The small molecule below binds the protein below.
Small molecule (SMILES): CC(=O)N[C@@H]1[C@@H](O)[C@H](O)[C@@H](CO)O[C@H]1O

Binding-site contacts:
Ligand atom O5 contacts residue ASN714 of chain 1.A at 2.4 Å (h-bond).
Ligand atom C4 contacts residue ASN714 of chain 1.A at 4.2 Å.
Ligand atom O7 contacts residue ASN916 of chain 1.A at 4.3 Å.
Ligand atom C1 contacts residue GLN1068 of chain 1.A at 4.4 Å.
Ligand atom C3 contacts residue ASN714 of chain 1.A at 3.8 Å.
Ligand atom C2 contacts residue ASN714 of chain 1.A at 2.4 Å.
Ligand atom O7 contacts residue LEU919 of chain 1.A at 3.5 Å.
Ligand atom C5 contacts residue ASN714 of chain 1.A at 3.7 Å.
Ligand atom C1 contacts residue ASN714 of chain 1.A at 1.4 Å.
Ligand atom N2 contacts residue ASN714 of chain 1.A at 2.9 Å (h-bond).
Ligand atom C6 contacts residue GLN923 of chain 1.A at 4.2 Å.
Ligand atom O6 contacts residue GLN923 of chain 1.A at 3.4 Å (h-bond).
Ligand atom O7 contacts residue ASN714 of chain 1.A at 3.2 Å (h-bond).
Ligand atom C7 contacts residue LEU919 of chain 1.A at 4.5 Å (hydrophobic).
Ligand atom C5 contacts residue GLN923 of chain 1.A at 4.4 Å.
Ligand atom C7 contacts residue ASN714 of chain 1.A at 3.5 Å.
Ligand atom C8 contacts residue ASN714 of chain 1.A at 4.3 Å.
Ligand atom O5 contacts residue GLN1068 of chain 1.A at 4.2 Å.

Sequence of chain 1.A:
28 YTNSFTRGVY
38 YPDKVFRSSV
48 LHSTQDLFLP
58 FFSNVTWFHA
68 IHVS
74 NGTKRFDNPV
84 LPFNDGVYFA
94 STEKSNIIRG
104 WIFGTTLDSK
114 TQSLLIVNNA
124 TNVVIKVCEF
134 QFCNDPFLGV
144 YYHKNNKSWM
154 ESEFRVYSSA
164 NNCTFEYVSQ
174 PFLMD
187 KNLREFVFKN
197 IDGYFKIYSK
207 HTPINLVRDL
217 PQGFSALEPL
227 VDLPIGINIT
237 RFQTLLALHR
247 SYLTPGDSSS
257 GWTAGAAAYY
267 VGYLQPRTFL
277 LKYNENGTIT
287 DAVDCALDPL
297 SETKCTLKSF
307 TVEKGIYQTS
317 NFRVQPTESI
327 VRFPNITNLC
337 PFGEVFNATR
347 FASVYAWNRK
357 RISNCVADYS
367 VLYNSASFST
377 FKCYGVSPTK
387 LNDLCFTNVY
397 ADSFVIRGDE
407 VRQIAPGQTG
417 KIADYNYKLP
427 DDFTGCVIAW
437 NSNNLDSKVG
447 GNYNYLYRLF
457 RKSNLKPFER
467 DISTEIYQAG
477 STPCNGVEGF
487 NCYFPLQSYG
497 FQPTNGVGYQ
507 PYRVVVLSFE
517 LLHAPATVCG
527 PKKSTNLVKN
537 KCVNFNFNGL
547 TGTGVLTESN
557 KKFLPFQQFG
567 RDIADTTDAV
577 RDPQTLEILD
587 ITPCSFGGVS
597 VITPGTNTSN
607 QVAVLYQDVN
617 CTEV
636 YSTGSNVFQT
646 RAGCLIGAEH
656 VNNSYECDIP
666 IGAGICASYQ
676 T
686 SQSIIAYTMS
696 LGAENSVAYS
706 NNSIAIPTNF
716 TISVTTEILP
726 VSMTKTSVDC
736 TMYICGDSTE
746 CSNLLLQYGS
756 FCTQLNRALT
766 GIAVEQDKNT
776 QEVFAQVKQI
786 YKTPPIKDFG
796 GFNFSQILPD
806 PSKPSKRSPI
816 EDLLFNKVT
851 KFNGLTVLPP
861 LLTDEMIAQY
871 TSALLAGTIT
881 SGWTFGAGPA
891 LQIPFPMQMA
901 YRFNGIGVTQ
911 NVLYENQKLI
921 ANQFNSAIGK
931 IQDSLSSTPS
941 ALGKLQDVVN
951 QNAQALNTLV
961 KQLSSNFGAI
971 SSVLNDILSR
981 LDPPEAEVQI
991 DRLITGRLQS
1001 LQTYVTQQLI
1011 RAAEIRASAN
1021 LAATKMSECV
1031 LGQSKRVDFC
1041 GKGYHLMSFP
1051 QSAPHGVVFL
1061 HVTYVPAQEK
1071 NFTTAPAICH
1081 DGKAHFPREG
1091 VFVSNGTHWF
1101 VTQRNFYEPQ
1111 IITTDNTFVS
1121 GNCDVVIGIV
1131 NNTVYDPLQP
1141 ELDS